Binding-site contacts:
Ligand atom O5 contacts residue SER151 of chain 1.F at 4.3 Å.
Ligand atom O3 contacts residue ARG153 of chain 1.F at 4.2 Å.
Ligand atom C1 contacts residue ALA147 of chain 1.F at 4.5 Å (hydrophobic).
Ligand atom O5 contacts residue GLY150 of chain 1.F at 4.2 Å.
Ligand atom C1 contacts residue ASN154 of chain 1.F at 1.4 Å.
Ligand atom C1 contacts residue GLY150 of chain 1.F at 4.3 Å.
Ligand atom O3 contacts residue GLY150 of chain 1.F at 4.3 Å.
Ligand atom O5 contacts residue GLY150 of chain 1.F at 3.8 Å.
Ligand atom C7 contacts residue THR156 of chain 1.F at 4.3 Å.
Ligand atom C6 contacts residue ARG153 of chain 1.F at 4.1 Å.
Ligand atom O7 contacts residue ASN154 of chain 1.F at 3.3 Å (h-bond).
Ligand atom C6 contacts residue ALA147 of chain 1.F at 3.9 Å (hydrophobic).
Ligand atom C2 contacts residue ASN154 of chain 1.F at 2.4 Å.
Ligand atom C4 contacts residue ASN154 of chain 1.F at 4.2 Å.
Ligand atom C8 contacts residue THR156 of chain 1.F at 4.1 Å.
Ligand atom C8 contacts residue ASN154 of chain 1.F at 4.5 Å.
Ligand atom C7 contacts residue ASN154 of chain 1.F at 3.3 Å.
Ligand atom N2 contacts residue THR156 of chain 1.F at 3.8 Å.
Ligand atom O6 contacts residue GLY150 of chain 1.F at 3.9 Å.
Ligand atom O5 contacts residue ASN154 of chain 1.F at 2.4 Å (h-bond).
Ligand atom C5 contacts residue ASN154 of chain 1.F at 3.7 Å.
Ligand atom O6 contacts residue ALA147 of chain 1.F at 3.3 Å (h-bond).
Ligand atom C1 contacts residue THR156 of chain 1.F at 3.6 Å.
Ligand atom O3 contacts residue ASN146 of chain 1.F at 4.1 Å.
Ligand atom C3 contacts residue ASN154 of chain 1.F at 3.8 Å.
Ligand atom C2 contacts residue ALA147 of chain 1.F at 4.4 Å (hydrophobic).
Ligand atom O5 contacts residue ASN154 of chain 1.F at 4.4 Å.
Ligand atom N2 contacts residue ASN154 of chain 1.F at 2.9 Å (h-bond).
Ligand atom O6 contacts residue SER151 of chain 1.F at 3.9 Å.
Ligand atom O5 contacts residue THR156 of chain 1.F at 4.4 Å.

Sequence of chain 1.F:
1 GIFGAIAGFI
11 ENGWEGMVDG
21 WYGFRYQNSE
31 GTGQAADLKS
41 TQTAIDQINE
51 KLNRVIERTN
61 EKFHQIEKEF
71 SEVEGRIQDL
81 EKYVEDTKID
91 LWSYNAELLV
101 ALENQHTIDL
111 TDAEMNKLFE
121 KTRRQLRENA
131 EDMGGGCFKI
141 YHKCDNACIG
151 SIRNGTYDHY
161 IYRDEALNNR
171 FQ

The protein below binds the small molecule below.
Small molecule (SMILES): CC(=O)N[C@H]1[C@H](O[C@H]2[C@H](O)[C@@H](NC(C)=O)CO[C@@H]2CO[C@H]2O[C@@H](C)[C@@H](O)[C@@H](O)[C@@H]2O)O[C@H](CO)[C@@H](O)[C@@H]1O